This small molecule binds to this protein.
Small molecule (SMILES): O=c1[nH]cnc2c1oc1ccccc12

Sequence of chain 1.C:
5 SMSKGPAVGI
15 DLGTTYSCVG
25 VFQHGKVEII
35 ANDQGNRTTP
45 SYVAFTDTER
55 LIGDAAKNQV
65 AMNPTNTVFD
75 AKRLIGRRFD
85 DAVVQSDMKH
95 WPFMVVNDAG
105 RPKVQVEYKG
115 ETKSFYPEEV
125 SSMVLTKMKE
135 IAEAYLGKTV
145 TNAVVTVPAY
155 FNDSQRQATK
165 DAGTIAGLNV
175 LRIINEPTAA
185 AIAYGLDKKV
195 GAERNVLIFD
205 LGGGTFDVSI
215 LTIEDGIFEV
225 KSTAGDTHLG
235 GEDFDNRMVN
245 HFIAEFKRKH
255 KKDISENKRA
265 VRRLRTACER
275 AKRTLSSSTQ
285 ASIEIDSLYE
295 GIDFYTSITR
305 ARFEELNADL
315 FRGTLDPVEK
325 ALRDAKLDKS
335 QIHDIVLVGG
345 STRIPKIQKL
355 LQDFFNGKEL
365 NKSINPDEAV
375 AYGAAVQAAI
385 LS

Binding-site contacts:
Ligand atom C8 contacts residue GLY344 of chain 1.C at 3.8 Å.
Ligand atom C7 contacts residue ARG277 of chain 1.C at 3.8 Å.
Ligand atom C2 contacts residue ARG347 of chain 1.C at 3.5 Å.
Ligand atom N1 contacts residue GLY344 of chain 1.C at 3.5 Å (h-bond).
Ligand atom C1 contacts residue SER280 of chain 1.C at 3.9 Å.
Ligand atom O1 contacts residue GLY344 of chain 1.C at 3.5 Å.
Ligand atom C6 contacts residue ARG347 of chain 1.C at 3.8 Å.
Ligand atom N contacts residue ILE348 of chain 1.C at 4.3 Å.
Ligand atom C8 contacts residue ILE348 of chain 1.C at 3.8 Å (hydrophobic).
Ligand atom C3 contacts residue SER280 of chain 1.C at 3.5 Å.
Ligand atom C1 contacts residue ARG277 of chain 1.C at 3.8 Å.
Ligand atom C8 contacts residue SER280 of chain 1.C at 4.1 Å.
Ligand atom C2 contacts residue SER280 of chain 1.C at 4.0 Å.
Ligand atom C1 contacts residue ARG347 of chain 1.C at 4.0 Å.
Ligand atom N contacts residue SER280 of chain 1.C at 3.1 Å (h-bond).
Ligand atom C4 contacts residue ARG347 of chain 1.C at 4.0 Å.
Ligand atom C3 contacts residue ARG347 of chain 1.C at 3.7 Å.
Ligand atom O contacts residue ARG347 of chain 1.C at 3.6 Å (salt-bridge).
Ligand atom O contacts residue ARG277 of chain 1.C at 3.9 Å.
Ligand atom C6 contacts residue ARG277 of chain 1.C at 4.1 Å.
Ligand atom C contacts residue GLY344 of chain 1.C at 3.6 Å.
Ligand atom C9 contacts residue GLY344 of chain 1.C at 3.4 Å.
Ligand atom C contacts residue ARG347 of chain 1.C at 4.3 Å.
Ligand atom N contacts residue ARG277 of chain 1.C at 4.0 Å.
Ligand atom C8 contacts residue SER345 of chain 1.C at 4.3 Å.
Ligand atom O1 contacts residue SER345 of chain 1.C at 4.0 Å.
Ligand atom C3 contacts residue ARG277 of chain 1.C at 3.2 Å.
Ligand atom C contacts residue ARG277 of chain 1.C at 4.0 Å.
Ligand atom C9 contacts residue SER345 of chain 1.C at 4.1 Å.
Ligand atom C8 contacts residue LYS276 of chain 1.C at 3.8 Å.
Ligand atom N contacts residue GLY344 of chain 1.C at 4.0 Å.
Ligand atom O contacts residue GLY344 of chain 1.C at 4.3 Å.
Ligand atom N1 contacts residue SER345 of chain 1.C at 3.9 Å.
Ligand atom C1 contacts residue GLY344 of chain 1.C at 3.9 Å.
Ligand atom C7 contacts residue ARG347 of chain 1.C at 3.6 Å.
Ligand atom C4 contacts residue ARG277 of chain 1.C at 3.5 Å.
Ligand atom N1 contacts residue LYS276 of chain 1.C at 3.6 Å.
Ligand atom N contacts residue ARG347 of chain 1.C at 4.2 Å.
Ligand atom C2 contacts residue ARG277 of chain 1.C at 3.8 Å.
Ligand atom C5 contacts residue ARG347 of chain 1.C at 4.0 Å.